Binding-site contacts:
Ligand atom C8 contacts residue LYS291 of chain 1.A at 4.0 Å.
Ligand atom O7 contacts residue ASN302 of chain 1.A at 3.7 Å.
Ligand atom C8 contacts residue ASN302 of chain 1.A at 3.5 Å.
Ligand atom O5 contacts residue ASN302 of chain 1.A at 2.3 Å (h-bond).
Ligand atom O5 contacts residue THR49 of chain 1.A at 3.5 Å.
Ligand atom C1 contacts residue THR49 of chain 1.A at 3.6 Å.
Ligand atom C5 contacts residue ASN302 of chain 1.A at 3.6 Å.
Ligand atom C6 contacts residue THR49 of chain 1.A at 4.2 Å.
Ligand atom C6 contacts residue GLY318 of chain 1.A at 4.4 Å.
Ligand atom C4 contacts residue ASN302 of chain 1.A at 4.2 Å.
Ligand atom C8 contacts residue VAL303 of chain 1.A at 3.6 Å (hydrophobic).
Ligand atom C5 contacts residue THR49 of chain 1.A at 3.7 Å.
Ligand atom C7 contacts residue ASN302 of chain 1.A at 3.6 Å.
Ligand atom N2 contacts residue ASN302 of chain 1.A at 3.0 Å (h-bond).
Ligand atom O6 contacts residue GLY318 of chain 1.A at 3.6 Å.
Ligand atom O5 contacts residue GLY318 of chain 1.A at 3.8 Å.
Ligand atom C3 contacts residue ASN302 of chain 1.A at 3.9 Å.
Ligand atom C1 contacts residue ASN302 of chain 1.A at 1.4 Å.
Ligand atom C2 contacts residue ASN302 of chain 1.A at 2.5 Å.

Sequence of chain 1.A:
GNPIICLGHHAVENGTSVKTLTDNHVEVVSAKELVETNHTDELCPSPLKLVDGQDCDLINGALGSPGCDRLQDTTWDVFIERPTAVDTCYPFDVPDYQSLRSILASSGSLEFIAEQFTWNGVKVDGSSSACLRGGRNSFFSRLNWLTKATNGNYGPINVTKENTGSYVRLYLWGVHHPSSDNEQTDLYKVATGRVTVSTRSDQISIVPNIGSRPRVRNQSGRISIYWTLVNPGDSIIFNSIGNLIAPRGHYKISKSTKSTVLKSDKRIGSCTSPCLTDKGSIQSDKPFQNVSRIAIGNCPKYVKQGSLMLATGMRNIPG

This small molecule binds to this protein.
Small molecule (SMILES): CC(=O)N[C@H]1[C@H](O[C@H]2[C@H](O)[C@@H](NC(C)=O)CO[C@@H]2CO)O[C@H](CO)[C@@H](O)[C@@H]1O